Sequence of chain 1.A:
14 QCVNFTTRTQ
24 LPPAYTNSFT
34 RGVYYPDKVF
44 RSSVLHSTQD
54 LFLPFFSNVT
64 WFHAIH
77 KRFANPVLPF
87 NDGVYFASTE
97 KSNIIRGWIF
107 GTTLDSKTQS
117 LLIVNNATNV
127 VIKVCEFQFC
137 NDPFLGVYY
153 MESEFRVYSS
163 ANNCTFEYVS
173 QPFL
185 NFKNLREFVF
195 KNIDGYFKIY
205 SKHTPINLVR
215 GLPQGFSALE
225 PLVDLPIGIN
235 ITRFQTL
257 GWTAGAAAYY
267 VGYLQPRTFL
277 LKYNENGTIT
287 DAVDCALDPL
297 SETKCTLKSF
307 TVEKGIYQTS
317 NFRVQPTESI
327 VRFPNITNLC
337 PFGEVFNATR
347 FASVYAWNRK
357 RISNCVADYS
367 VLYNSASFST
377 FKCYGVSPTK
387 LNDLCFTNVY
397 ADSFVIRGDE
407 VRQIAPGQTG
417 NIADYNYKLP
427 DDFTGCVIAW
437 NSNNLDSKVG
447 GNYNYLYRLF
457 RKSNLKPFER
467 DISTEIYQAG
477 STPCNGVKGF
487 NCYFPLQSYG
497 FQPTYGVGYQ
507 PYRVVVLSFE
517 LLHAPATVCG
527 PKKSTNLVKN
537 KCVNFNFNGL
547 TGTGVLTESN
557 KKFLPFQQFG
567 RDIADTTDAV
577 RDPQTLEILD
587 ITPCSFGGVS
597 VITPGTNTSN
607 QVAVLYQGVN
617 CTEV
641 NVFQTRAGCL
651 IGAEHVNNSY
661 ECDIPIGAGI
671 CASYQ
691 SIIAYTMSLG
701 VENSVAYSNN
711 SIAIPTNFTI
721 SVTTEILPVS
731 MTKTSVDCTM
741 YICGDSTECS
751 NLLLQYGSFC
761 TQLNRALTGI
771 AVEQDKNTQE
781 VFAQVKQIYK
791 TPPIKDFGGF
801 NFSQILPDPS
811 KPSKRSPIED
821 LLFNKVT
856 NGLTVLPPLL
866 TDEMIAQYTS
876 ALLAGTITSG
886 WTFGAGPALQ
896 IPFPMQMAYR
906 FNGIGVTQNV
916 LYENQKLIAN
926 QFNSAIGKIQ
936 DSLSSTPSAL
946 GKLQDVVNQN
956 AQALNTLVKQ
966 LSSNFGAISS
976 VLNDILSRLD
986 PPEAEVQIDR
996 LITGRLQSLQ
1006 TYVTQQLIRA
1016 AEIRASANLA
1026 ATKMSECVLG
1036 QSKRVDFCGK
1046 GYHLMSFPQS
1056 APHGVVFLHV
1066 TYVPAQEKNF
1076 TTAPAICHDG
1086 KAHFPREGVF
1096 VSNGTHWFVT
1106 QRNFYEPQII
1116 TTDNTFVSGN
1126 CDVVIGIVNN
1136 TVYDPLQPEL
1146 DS

Sequence of chain 1.C:
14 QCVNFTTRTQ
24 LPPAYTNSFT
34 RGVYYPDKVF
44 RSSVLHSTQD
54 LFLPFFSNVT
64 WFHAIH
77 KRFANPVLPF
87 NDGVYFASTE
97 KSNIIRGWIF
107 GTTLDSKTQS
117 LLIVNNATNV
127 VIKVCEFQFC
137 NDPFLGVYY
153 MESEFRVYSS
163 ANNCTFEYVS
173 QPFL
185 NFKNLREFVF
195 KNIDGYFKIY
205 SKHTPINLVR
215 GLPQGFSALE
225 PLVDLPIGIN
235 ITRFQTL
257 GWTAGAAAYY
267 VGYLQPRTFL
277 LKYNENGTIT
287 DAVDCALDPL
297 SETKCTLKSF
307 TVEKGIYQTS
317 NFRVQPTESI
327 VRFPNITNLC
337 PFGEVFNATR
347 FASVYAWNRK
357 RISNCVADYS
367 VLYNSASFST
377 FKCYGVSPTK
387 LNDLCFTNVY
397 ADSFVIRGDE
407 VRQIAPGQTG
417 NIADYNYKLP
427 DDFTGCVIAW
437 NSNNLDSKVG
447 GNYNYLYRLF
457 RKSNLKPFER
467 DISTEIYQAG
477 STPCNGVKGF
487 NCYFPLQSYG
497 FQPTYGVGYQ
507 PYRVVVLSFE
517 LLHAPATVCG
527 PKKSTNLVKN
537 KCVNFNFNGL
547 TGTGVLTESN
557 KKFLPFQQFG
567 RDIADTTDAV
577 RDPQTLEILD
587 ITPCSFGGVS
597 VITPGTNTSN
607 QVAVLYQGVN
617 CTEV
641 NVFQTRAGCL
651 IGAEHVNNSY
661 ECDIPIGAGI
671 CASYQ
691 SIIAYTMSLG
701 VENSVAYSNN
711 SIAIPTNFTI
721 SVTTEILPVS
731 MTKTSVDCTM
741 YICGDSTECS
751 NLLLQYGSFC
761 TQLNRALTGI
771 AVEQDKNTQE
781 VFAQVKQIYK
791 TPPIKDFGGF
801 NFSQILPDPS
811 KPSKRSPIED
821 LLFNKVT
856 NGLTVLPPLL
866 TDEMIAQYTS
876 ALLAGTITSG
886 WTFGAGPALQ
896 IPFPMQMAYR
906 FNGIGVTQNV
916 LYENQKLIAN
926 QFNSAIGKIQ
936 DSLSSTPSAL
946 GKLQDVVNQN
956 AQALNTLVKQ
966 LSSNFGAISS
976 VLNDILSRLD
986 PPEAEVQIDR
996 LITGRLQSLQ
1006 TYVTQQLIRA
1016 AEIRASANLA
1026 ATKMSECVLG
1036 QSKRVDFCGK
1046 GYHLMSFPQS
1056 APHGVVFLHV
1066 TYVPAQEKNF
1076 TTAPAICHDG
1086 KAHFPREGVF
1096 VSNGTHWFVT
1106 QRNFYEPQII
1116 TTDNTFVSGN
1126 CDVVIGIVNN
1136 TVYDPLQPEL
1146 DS

The small molecule below binds the protein below.
Small molecule (SMILES): CC(=O)N[C@@H]1[C@@H](O)[C@H](O)[C@@H](CO)O[C@H]1O

Binding-site contacts:
Ligand atom C8 contacts residue ASN280 of chain 1.A at 3.9 Å.
Ligand atom C8 contacts residue GLU281 of chain 1.A at 4.2 Å.
Ligand atom O7 contacts residue ASN280 of chain 1.A at 3.6 Å (h-bond).
Ligand atom C6 contacts residue LYS558 of chain 1.C at 4.4 Å.
Ligand atom C7 contacts residue ASN282 of chain 1.A at 3.3 Å.
Ligand atom N2 contacts residue ASN282 of chain 1.A at 2.9 Å (h-bond).
Ligand atom C5 contacts residue ASN282 of chain 1.A at 3.7 Å.
Ligand atom O6 contacts residue LYS558 of chain 1.C at 3.5 Å.
Ligand atom N2 contacts residue GLU281 of chain 1.A at 3.3 Å (salt-bridge).
Ligand atom O7 contacts residue ASN282 of chain 1.A at 3.2 Å (h-bond).
Ligand atom C1 contacts residue ASN282 of chain 1.A at 1.4 Å.
Ligand atom O5 contacts residue LYS558 of chain 1.C at 4.1 Å.
Ligand atom C4 contacts residue ASN282 of chain 1.A at 4.2 Å.
Ligand atom C2 contacts residue ASN282 of chain 1.A at 2.5 Å.
Ligand atom C3 contacts residue GLU281 of chain 1.A at 4.4 Å.
Ligand atom C2 contacts residue GLU281 of chain 1.A at 3.8 Å.
Ligand atom C8 contacts residue ASN282 of chain 1.A at 4.4 Å.
Ligand atom O5 contacts residue ASN282 of chain 1.A at 2.4 Å (h-bond).
Ligand atom C1 contacts residue GLU281 of chain 1.A at 3.3 Å.
Ligand atom C7 contacts residue ASN280 of chain 1.A at 3.9 Å.
Ligand atom C3 contacts residue ASN282 of chain 1.A at 3.8 Å.
Ligand atom C7 contacts residue GLU281 of chain 1.A at 4.0 Å.